Sequence of chain 1.H:
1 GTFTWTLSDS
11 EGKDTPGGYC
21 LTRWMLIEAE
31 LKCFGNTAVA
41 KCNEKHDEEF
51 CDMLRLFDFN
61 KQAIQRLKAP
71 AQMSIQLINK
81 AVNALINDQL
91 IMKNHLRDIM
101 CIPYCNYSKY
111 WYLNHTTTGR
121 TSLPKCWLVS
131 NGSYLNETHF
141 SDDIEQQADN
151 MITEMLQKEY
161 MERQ

Sequence of chain 1.L:
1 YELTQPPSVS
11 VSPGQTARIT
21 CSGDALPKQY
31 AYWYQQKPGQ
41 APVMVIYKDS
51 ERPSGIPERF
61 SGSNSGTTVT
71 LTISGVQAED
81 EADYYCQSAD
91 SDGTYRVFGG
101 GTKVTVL

Binding-site contacts:
Ligand atom O6 contacts residue ASN21 of chain 1.A at 3.3 Å (h-bond).
Ligand atom C7 contacts residue GLU18 of chain 1.A at 4.1 Å.
Ligand atom C2 contacts residue ASN21 of chain 1.A at 2.6 Å.
Ligand atom O7 contacts residue ASN21 of chain 1.A at 4.1 Å.
Ligand atom O5 contacts residue TRP24 of chain 1.H at 3.2 Å (h-bond).
Ligand atom C3 contacts residue MAN1 of chain 1.TA at 2.6 Å.
Ligand atom O3 contacts residue MAN1 of chain 1.TA at 1.6 Å.
Ligand atom C6 contacts residue ASN21 of chain 1.A at 4.0 Å.
Ligand atom C1 contacts residue TRP24 of chain 1.H at 3.3 Å (hydrophobic).
Ligand atom O4 contacts residue TYR1 of chain 1.L at 3.9 Å.
Ligand atom O2 contacts residue ASP24 of chain 1.L at 4.2 Å.
Ligand atom C6 contacts residue THR19 of chain 1.A at 4.1 Å.
Ligand atom O2 contacts residue MAN1 of chain 1.TA at 4.0 Å.
Ligand atom C3 contacts residue TRP24 of chain 1.H at 4.2 Å (hydrophobic).
Ligand atom O6 contacts residue THR19 of chain 1.A at 3.3 Å (h-bond).
Ligand atom O6 contacts residue GLU2 of chain 1.L at 4.1 Å.
Ligand atom C8 contacts residue TRP169 of chain 1.A at 3.5 Å (hydrophobic).
Ligand atom O7 contacts residue GLU18 of chain 1.A at 3.6 Å.
Ligand atom C1 contacts residue ASN21 of chain 1.A at 1.5 Å.
Ligand atom C4 contacts residue MAN1 of chain 1.TA at 3.9 Å.
Ligand atom O5 contacts residue ASP24 of chain 1.L at 4.2 Å.
Ligand atom C4 contacts residue TRP24 of chain 1.H at 4.0 Å (hydrophobic).
Ligand atom O5 contacts residue MET22 of chain 1.A at 3.9 Å.
Ligand atom O4 contacts residue TRP24 of chain 1.H at 2.8 Å (h-bond).
Ligand atom O5 contacts residue ARG23 of chain 1.H at 4.2 Å.
Ligand atom N2 contacts residue ASN21 of chain 1.A at 2.9 Å (h-bond).
Ligand atom C6 contacts residue ARG23 of chain 1.H at 4.2 Å.
Ligand atom C5 contacts residue TRP24 of chain 1.H at 4.1 Å (hydrophobic).
Ligand atom C5 contacts residue ASN21 of chain 1.A at 3.8 Å.
Ligand atom C3 contacts residue ASN21 of chain 1.A at 3.9 Å.
Ligand atom C1 contacts residue MET22 of chain 1.A at 4.2 Å (hydrophobic).
Ligand atom C5 contacts residue TRP24 of chain 1.H at 4.1 Å (hydrophobic).
Ligand atom O4 contacts residue MAN1 of chain 1.TA at 4.1 Å.
Ligand atom C7 contacts residue ASN21 of chain 1.A at 3.6 Å.
Ligand atom O5 contacts residue ASN21 of chain 1.A at 2.4 Å (h-bond).
Ligand atom C6 contacts residue MET22 of chain 1.A at 4.1 Å (hydrophobic).
Ligand atom C5 contacts residue MET22 of chain 1.A at 4.0 Å (hydrophobic).
Ligand atom C2 contacts residue MAN1 of chain 1.TA at 3.4 Å.
Ligand atom O6 contacts residue MET22 of chain 1.A at 3.4 Å.
Ligand atom O5 contacts residue GLU18 of chain 1.A at 4.2 Å.

Sequence of chain 1.A:
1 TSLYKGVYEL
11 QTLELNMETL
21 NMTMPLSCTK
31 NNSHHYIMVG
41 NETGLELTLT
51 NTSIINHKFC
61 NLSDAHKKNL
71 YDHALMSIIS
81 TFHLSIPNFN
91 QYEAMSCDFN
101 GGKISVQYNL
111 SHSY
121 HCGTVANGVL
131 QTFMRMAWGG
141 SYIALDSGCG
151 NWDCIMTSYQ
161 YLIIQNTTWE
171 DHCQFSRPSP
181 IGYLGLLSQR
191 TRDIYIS

A small-molecule ligand and the protein it binds are described below.
Small molecule (SMILES): CC(=O)N[C@H]1[C@H](O[C@H]2[C@H](O)[C@@H](NC(C)=O)CO[C@@H]2CO)O[C@H](CO)[C@@H](O[C@@H]2O[C@H](CO[C@H]3O[C@H](CO)[C@@H](O)[C@H](O)[C@@H]3O)[C@@H](O)[C@H](O)[C@@H]2O)[C@@H]1O